This small molecule binds to this protein.
Small molecule (SMILES): N[C@@H](Cc1c[nH]c2ccccc12)C(=O)O

Sequence of chain 1.F:
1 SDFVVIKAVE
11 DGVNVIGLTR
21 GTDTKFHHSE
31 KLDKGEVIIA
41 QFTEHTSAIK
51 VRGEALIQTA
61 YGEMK

Binding-site contacts:
Ligand atom N contacts residue SER1 of chain 2.A at 3.7 Å.
Ligand atom CG contacts residue SER1 of chain 1.F at 4.5 Å.
Ligand atom CE2 contacts residue THR43 of chain 1.F at 4.4 Å.
Ligand atom CE3 contacts residue THR43 of chain 1.F at 4.5 Å.
Ligand atom NE1 contacts residue THR43 of chain 1.F at 4.2 Å.
Ligand atom O contacts residue SER1 of chain 2.A at 3.2 Å (h-bond).
Ligand atom CA contacts residue SER1 of chain 1.F at 3.2 Å.
Ligand atom CA contacts residue SER1 of chain 2.A at 4.3 Å.
Ligand atom CD2 contacts residue GLU44 of chain 1.F at 4.3 Å.
Ligand atom CB contacts residue PHE42 of chain 1.F at 3.8 Å (hydrophobic).
Ligand atom CB contacts residue THR43 of chain 1.F at 4.0 Å.
Ligand atom N contacts residue PHE42 of chain 1.F at 4.2 Å.
Ligand atom CB contacts residue GLN41 of chain 2.A at 4.3 Å.
Ligand atom CE3 contacts residue ARG20 of chain 1.F at 3.4 Å.
Ligand atom NE1 contacts residue GLU44 of chain 1.F at 3.8 Å.
Ligand atom CB contacts residue ARG20 of chain 1.F at 3.5 Å.
Ligand atom C contacts residue GLN41 of chain 2.A at 4.1 Å.
Ligand atom OXT contacts residue SER1 of chain 2.A at 4.2 Å.
Ligand atom CD1 contacts residue THR43 of chain 1.F at 3.8 Å.
Ligand atom CZ2 contacts residue GLU44 of chain 1.F at 2.8 Å.
Ligand atom CZ3 contacts residue GLU44 of chain 1.F at 4.4 Å.
Ligand atom O contacts residue GLN41 of chain 2.A at 3.4 Å (h-bond).
Ligand atom C contacts residue SER1 of chain 2.A at 3.7 Å.
Ligand atom CZ3 contacts residue ARG20 of chain 1.F at 4.0 Å.
Ligand atom N contacts residue ASP2 of chain 1.F at 4.1 Å.
Ligand atom CA contacts residue GLN41 of chain 2.A at 4.0 Å.
Ligand atom CG contacts residue ARG20 of chain 1.F at 4.0 Å.
Ligand atom CE2 contacts residue GLU44 of chain 1.F at 3.8 Å.
Ligand atom O contacts residue ARG20 of chain 1.F at 4.3 Å.
Ligand atom CD1 contacts residue GLU44 of chain 1.F at 3.8 Å.
Ligand atom N contacts residue SER1 of chain 1.F at 2.6 Å (h-bond).
Ligand atom CG contacts residue THR43 of chain 1.F at 3.8 Å.
Ligand atom CB contacts residue SER1 of chain 1.F at 3.5 Å.
Ligand atom CD2 contacts residue THR43 of chain 1.F at 4.1 Å.
Ligand atom CD2 contacts residue ARG20 of chain 1.F at 4.0 Å.
Ligand atom CH2 contacts residue GLU44 of chain 1.F at 3.3 Å.
Ligand atom N contacts residue GLN41 of chain 2.A at 3.0 Å (h-bond).
Ligand atom CG contacts residue GLU44 of chain 1.F at 4.1 Å.

Sequence of chain 2.A:
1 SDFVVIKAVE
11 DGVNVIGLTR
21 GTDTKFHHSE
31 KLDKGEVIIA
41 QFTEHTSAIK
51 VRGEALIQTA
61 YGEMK